Binding-site contacts:
Ligand atom O6 contacts residue ASN1121 of chain 1.C at 3.2 Å (h-bond).
Ligand atom O7 contacts residue ASN1121 of chain 1.C at 4.2 Å.
Ligand atom C3 contacts residue ASN1121 of chain 1.C at 4.3 Å.
Ligand atom C4 contacts residue ASN1121 of chain 1.C at 4.2 Å.
Ligand atom C2 contacts residue ASN1121 of chain 1.C at 4.0 Å.
Ligand atom O7 contacts residue CYS1069 of chain 1.C at 4.4 Å.
Ligand atom C1 contacts residue ASN1121 of chain 1.C at 2.6 Å.
Ligand atom C6 contacts residue ASN1121 of chain 1.C at 3.6 Å.
Ligand atom C5 contacts residue ASN1121 of chain 1.C at 2.9 Å.
Ligand atom O5 contacts residue ASN1121 of chain 1.C at 2.5 Å (h-bond).

This protein binds this small molecule.
Small molecule (SMILES): CC(=O)N[C@@H]1[C@@H](O)[C@H](O)[C@@H](CO)O[C@H]1O

Sequence of chain 1.C:
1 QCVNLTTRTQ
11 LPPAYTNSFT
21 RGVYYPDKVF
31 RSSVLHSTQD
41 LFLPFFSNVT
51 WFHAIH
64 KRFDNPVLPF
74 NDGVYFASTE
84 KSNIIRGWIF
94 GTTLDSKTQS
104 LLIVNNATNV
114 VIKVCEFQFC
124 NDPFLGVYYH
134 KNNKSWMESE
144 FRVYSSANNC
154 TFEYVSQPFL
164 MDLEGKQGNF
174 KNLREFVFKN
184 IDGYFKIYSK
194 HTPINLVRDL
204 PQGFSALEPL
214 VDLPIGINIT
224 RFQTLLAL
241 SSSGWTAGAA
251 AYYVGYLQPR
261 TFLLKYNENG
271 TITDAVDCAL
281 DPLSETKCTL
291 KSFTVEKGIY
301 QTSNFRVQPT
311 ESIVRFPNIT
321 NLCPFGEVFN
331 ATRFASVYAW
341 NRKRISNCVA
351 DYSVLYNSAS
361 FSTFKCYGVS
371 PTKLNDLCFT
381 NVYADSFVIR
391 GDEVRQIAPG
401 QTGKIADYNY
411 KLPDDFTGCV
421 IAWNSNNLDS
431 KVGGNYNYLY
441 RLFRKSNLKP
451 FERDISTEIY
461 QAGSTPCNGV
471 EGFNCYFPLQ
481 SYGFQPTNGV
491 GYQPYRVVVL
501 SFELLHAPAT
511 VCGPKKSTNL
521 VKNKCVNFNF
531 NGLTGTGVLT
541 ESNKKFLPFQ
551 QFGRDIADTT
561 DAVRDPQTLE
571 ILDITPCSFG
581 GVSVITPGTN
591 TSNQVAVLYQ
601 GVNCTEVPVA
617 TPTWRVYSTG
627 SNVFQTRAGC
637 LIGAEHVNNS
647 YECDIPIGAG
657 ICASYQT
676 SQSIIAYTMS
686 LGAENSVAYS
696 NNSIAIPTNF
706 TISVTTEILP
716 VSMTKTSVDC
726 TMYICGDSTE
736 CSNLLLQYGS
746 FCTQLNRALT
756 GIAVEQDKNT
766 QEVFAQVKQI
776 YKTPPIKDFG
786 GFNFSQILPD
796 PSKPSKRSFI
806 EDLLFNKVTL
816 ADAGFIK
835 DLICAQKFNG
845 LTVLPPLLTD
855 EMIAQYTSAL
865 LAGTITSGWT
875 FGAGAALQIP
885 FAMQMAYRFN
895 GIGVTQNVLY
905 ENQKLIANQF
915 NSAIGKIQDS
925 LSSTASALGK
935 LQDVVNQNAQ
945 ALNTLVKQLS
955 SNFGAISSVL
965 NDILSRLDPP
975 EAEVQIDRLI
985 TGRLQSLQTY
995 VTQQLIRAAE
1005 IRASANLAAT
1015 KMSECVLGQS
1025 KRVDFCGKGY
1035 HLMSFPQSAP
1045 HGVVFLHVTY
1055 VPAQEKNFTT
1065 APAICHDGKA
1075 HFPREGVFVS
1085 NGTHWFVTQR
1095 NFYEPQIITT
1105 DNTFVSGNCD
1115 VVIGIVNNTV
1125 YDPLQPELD